Binding-site contacts:
Ligand atom C2 contacts residue NAG1 of chain 1.FA at 3.6 Å.
Ligand atom O7 contacts residue NAG1 of chain 1.FA at 3.9 Å.
Ligand atom O7 contacts residue SER113 of chain 1.A at 4.0 Å.
Ligand atom O4 contacts residue NAG1 of chain 1.FA at 4.3 Å.
Ligand atom C1 contacts residue HIS112 of chain 1.A at 4.4 Å.
Ligand atom C8 contacts residue HIS112 of chain 1.A at 3.2 Å.
Ligand atom C6 contacts residue NAG1 of chain 1.FA at 4.4 Å.
Ligand atom C4 contacts residue NAG1 of chain 1.FA at 3.9 Å.
Ligand atom C1 contacts residue NAG1 of chain 1.FA at 2.9 Å.
Ligand atom C5 contacts residue NAG1 of chain 1.FA at 3.2 Å.
Ligand atom O5 contacts residue NAG1 of chain 1.FA at 3.4 Å (h-bond).
Ligand atom C7 contacts residue HIS112 of chain 1.A at 4.2 Å.
Ligand atom C8 contacts residue SER113 of chain 1.A at 4.2 Å.
Ligand atom C7 contacts residue NAG1 of chain 1.FA at 3.8 Å.
Ligand atom N2 contacts residue NAG1 of chain 1.FA at 3.5 Å.
Ligand atom C3 contacts residue NAG1 of chain 1.FA at 3.5 Å.

A protein and the small-molecule ligand that binds it are described below.
Small molecule (SMILES): CC(=O)N[C@H]1CO[C@H](CO)[C@@H](O[C@@H]2O[C@H](CO)[C@@H](O)[C@H](O)[C@@H]2O)[C@@H]1O

Sequence of chain 1.A:
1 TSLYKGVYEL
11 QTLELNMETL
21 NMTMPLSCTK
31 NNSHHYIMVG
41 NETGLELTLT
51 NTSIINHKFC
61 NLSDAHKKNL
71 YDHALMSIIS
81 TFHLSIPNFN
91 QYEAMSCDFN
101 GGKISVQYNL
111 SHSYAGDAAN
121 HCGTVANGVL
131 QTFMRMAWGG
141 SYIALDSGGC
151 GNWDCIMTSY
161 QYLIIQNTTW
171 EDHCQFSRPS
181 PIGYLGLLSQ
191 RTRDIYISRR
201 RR